Binding-site contacts:
Ligand atom C1 contacts residue ASN259 of chain 1.C at 1.4 Å.
Ligand atom O7 contacts residue PRO230 of chain 1.C at 3.6 Å.
Ligand atom O6 contacts residue ARG272 of chain 1.C at 3.2 Å.
Ligand atom O7 contacts residue ASN259 of chain 1.C at 4.5 Å.
Ligand atom C5 contacts residue ASN259 of chain 1.C at 3.7 Å.
Ligand atom O7 contacts residue SER255 of chain 1.C at 4.2 Å.
Ligand atom C1 contacts residue THR270 of chain 1.C at 3.9 Å.
Ligand atom C3 contacts residue ASN259 of chain 1.C at 3.8 Å.
Ligand atom C7 contacts residue ASN259 of chain 1.C at 4.0 Å.
Ligand atom C8 contacts residue ASN259 of chain 1.C at 4.2 Å.
Ligand atom C6 contacts residue ARG272 of chain 1.C at 4.2 Å.
Ligand atom C8 contacts residue PRO230 of chain 1.C at 3.7 Å (hydrophobic).
Ligand atom C1 contacts residue GLY271 of chain 1.C at 4.0 Å.
Ligand atom O5 contacts residue THR270 of chain 1.C at 3.8 Å.
Ligand atom O5 contacts residue ARG272 of chain 1.C at 4.2 Å.
Ligand atom N2 contacts residue ASN259 of chain 1.C at 2.9 Å (h-bond).
Ligand atom C5 contacts residue THR270 of chain 1.C at 4.3 Å.
Ligand atom C7 contacts residue PRO230 of chain 1.C at 3.8 Å (hydrophobic).
Ligand atom O5 contacts residue ASN259 of chain 1.C at 2.4 Å (h-bond).
Ligand atom C2 contacts residue SER255 of chain 1.C at 4.1 Å.
Ligand atom O6 contacts residue ASP256 of chain 1.C at 3.2 Å (salt-bridge).
Ligand atom C4 contacts residue ASN259 of chain 1.C at 4.2 Å.
Ligand atom C2 contacts residue ASN259 of chain 1.C at 2.5 Å.
Ligand atom C1 contacts residue SER255 of chain 1.C at 4.0 Å.
Ligand atom O5 contacts residue GLY271 of chain 1.C at 3.7 Å.
Ligand atom O6 contacts residue GLY271 of chain 1.C at 4.3 Å.
Ligand atom C8 contacts residue GLU229 of chain 1.C at 4.0 Å.
Ligand atom O5 contacts residue ASP256 of chain 1.C at 4.5 Å.
Ligand atom O5 contacts residue SER255 of chain 1.C at 4.3 Å.

Sequence of chain 1.C:
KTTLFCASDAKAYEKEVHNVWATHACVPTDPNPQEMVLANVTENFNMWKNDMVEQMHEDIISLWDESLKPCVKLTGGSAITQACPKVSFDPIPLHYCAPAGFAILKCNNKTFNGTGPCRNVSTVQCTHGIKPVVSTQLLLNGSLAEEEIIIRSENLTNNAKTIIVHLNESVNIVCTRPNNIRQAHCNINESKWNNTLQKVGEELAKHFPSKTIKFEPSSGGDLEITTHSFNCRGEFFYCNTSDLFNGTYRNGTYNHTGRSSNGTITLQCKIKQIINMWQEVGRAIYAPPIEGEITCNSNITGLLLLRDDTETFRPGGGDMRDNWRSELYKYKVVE

The protein below binds the small molecule below.
Small molecule (SMILES): CC(=O)N[C@@H]1[C@@H](O)[C@H](O)[C@@H](CO)O[C@H]1O